Sequence of chain 1.A:
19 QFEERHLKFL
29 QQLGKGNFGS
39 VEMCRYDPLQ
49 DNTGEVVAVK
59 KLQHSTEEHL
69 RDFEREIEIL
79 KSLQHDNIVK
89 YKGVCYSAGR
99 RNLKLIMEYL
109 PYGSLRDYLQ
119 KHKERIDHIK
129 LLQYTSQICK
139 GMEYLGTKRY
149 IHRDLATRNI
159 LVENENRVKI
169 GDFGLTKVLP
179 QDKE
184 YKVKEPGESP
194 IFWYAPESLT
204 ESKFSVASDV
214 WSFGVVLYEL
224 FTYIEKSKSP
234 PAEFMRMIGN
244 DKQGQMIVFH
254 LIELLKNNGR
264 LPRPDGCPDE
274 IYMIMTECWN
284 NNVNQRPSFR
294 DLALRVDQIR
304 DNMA

The protein below binds the small molecule below.
Small molecule (SMILES): N#CC[C@H](C1CCCC1)n1cc(-c2nc(Nc3ccc(C4CCNCC4)cc3)nc3[nH]ccc23)cn1

Binding-site contacts:
Ligand atom C35 contacts residue GLU106 of chain 1.A at 3.5 Å.
Ligand atom N01 contacts residue LEU159 of chain 1.A at 3.6 Å.
Ligand atom C15 contacts residue LEU159 of chain 1.A at 3.8 Å (hydrophobic).
Ligand atom C02 contacts residue ARG156 of chain 1.A at 3.4 Å.
Ligand atom C32 contacts residue ALA56 of chain 1.A at 3.5 Å (hydrophobic).
Ligand atom C33 contacts residue LEU159 of chain 1.A at 3.3 Å (hydrophobic).
Ligand atom C19 contacts residue GLY111 of chain 1.A at 3.4 Å.
Ligand atom C06 contacts residue GLY32 of chain 1.A at 3.6 Å.
Ligand atom C19 contacts residue LEU108 of chain 1.A at 3.5 Å (hydrophobic).
Ligand atom N18 contacts residue LEU31 of chain 1.A at 3.7 Å.
Ligand atom C03 contacts residue ARG156 of chain 1.A at 3.4 Å.
Ligand atom C20 contacts residue TYR107 of chain 1.A at 3.5 Å (hydrophobic).
Ligand atom N36 contacts residue ALA56 of chain 1.A at 3.3 Å.
Ligand atom C32 contacts residue LEU159 of chain 1.A at 3.5 Å (hydrophobic).
Ligand atom N18 contacts residue TYR107 of chain 1.A at 3.5 Å.
Ligand atom C29 contacts residue GLY111 of chain 1.A at 3.6 Å.
Ligand atom C35 contacts residue VAL87 of chain 1.A at 3.8 Å (hydrophobic).
Ligand atom C20 contacts residue GLY111 of chain 1.A at 3.6 Å.
Ligand atom C06 contacts residue VAL39 of chain 1.A at 3.6 Å (hydrophobic).
Ligand atom N36 contacts residue GLU106 of chain 1.A at 2.7 Å (salt-bridge).
Ligand atom C07 contacts residue VAL39 of chain 1.A at 3.7 Å (hydrophobic).
Ligand atom C30 contacts residue GLY111 of chain 1.A at 3.4 Å.
Ligand atom C30 contacts residue LEU31 of chain 1.A at 3.7 Å (hydrophobic).
Ligand atom C35 contacts residue ALA56 of chain 1.A at 3.7 Å (hydrophobic).
Ligand atom C20 contacts residue LEU108 of chain 1.A at 3.4 Å (hydrophobic).
Ligand atom C02 contacts residue ASN157 of chain 1.A at 3.7 Å.
Ligand atom C17 contacts residue LEU108 of chain 1.A at 3.7 Å (hydrophobic).
Ligand atom C09 contacts residue GLY34 of chain 1.A at 3.7 Å.
Ligand atom C35 contacts residue MET105 of chain 1.A at 3.6 Å (hydrophobic).
Ligand atom N36 contacts residue LEU159 of chain 1.A at 3.8 Å.
Ligand atom N11 contacts residue GLY32 of chain 1.A at 3.5 Å.
Ligand atom C34 contacts residue LEU159 of chain 1.A at 3.4 Å (hydrophobic).
Ligand atom N01 contacts residue ASN157 of chain 1.A at 3.6 Å.
Ligand atom C17 contacts residue LEU31 of chain 1.A at 3.7 Å (hydrophobic).
Ligand atom C08 contacts residue ASP170 of chain 1.A at 3.1 Å.
Ligand atom N31 contacts residue LEU108 of chain 1.A at 3.2 Å (h-bond).
Ligand atom N18 contacts residue LEU108 of chain 1.A at 2.8 Å (h-bond).
Ligand atom N01 contacts residue GLY169 of chain 1.A at 3.5 Å.
Ligand atom C35 contacts residue LEU159 of chain 1.A at 3.7 Å (hydrophobic).
Ligand atom C03 contacts residue ASN157 of chain 1.A at 3.5 Å.